Sequence of chain 1.A:
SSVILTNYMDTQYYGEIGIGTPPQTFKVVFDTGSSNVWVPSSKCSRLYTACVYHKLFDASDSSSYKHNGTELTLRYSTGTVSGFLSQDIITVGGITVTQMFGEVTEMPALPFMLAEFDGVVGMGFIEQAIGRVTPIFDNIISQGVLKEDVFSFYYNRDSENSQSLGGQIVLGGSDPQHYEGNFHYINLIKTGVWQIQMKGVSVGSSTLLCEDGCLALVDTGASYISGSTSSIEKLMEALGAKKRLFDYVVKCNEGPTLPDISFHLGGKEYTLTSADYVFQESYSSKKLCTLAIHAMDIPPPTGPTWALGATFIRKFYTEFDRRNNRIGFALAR

A protein and the small-molecule ligand that binds it are described below.
Small molecule (SMILES): CCc1nc(N)nc(N)c1-c1ccc2c(c1)N(CCCOC)C(=O)C(C)(C)O2

Binding-site contacts:
Ligand atom C2 contacts residue ASP31 of chain 1.A at 3.2 Å.
Ligand atom N4 contacts residue ASP31 of chain 1.A at 3.0 Å (salt-bridge).
Ligand atom C16 contacts residue THR11 of chain 1.A at 3.5 Å.
Ligand atom N4 contacts residue ASP219 of chain 1.A at 3.0 Å (salt-bridge).
Ligand atom O1 contacts residue TYR13 of chain 1.A at 3.2 Å (h-bond).
Ligand atom C3 contacts residue GLY221 of chain 1.A at 3.5 Å.
Ligand atom C7 contacts residue THR78 of chain 1.A at 3.6 Å.
Ligand atom C1 contacts residue GLY221 of chain 1.A at 3.6 Å.
Ligand atom C20 contacts residue LEU114 of chain 1.A at 3.7 Å (hydrophobic).
Ligand atom C11 contacts residue GLY221 of chain 1.A at 3.5 Å.
Ligand atom N3 contacts residue THR78 of chain 1.A at 3.4 Å (h-bond).
Ligand atom C6 contacts residue VAL120 of chain 1.A at 3.7 Å (hydrophobic).
Ligand atom C5 contacts residue VAL29 of chain 1.A at 3.6 Å (hydrophobic).
Ligand atom C18 contacts residue THR11 of chain 1.A at 3.4 Å.
Ligand atom O1 contacts residue VAL29 of chain 1.A at 3.7 Å.
Ligand atom C18 contacts residue GLY221 of chain 1.A at 3.3 Å.
Ligand atom N3 contacts residue SER77 of chain 1.A at 3.1 Å (h-bond).
Ligand atom C16 contacts residue SER223 of chain 1.A at 3.2 Å.
Ligand atom C19 contacts residue VAL29 of chain 1.A at 3.8 Å (hydrophobic).
Ligand atom N2 contacts residue GLY221 of chain 1.A at 3.7 Å.
Ligand atom C2 contacts residue ASP219 of chain 1.A at 3.7 Å.
Ligand atom O1 contacts residue GLN12 of chain 1.A at 3.6 Å.
Ligand atom C5 contacts residue GLY221 of chain 1.A at 3.7 Å.
Ligand atom C4 contacts residue GLY221 of chain 1.A at 3.4 Å.
Ligand atom C20 contacts residue ALA115 of chain 1.A at 3.5 Å (hydrophobic).
Ligand atom C19 contacts residue TYR155 of chain 1.A at 3.6 Å (hydrophobic).
Ligand atom C3 contacts residue ASP31 of chain 1.A at 3.5 Å.
Ligand atom C8 contacts residue THR78 of chain 1.A at 3.6 Å.
Ligand atom C17 contacts residue THR11 of chain 1.A at 3.3 Å.
Ligand atom C6 contacts residue ASP31 of chain 1.A at 3.7 Å.
Ligand atom O4 contacts residue GLN12 of chain 1.A at 3.1 Å.
Ligand atom N2 contacts residue ASP31 of chain 1.A at 2.5 Å (salt-bridge).
Ligand atom N1 contacts residue ASP219 of chain 1.A at 3.7 Å.
Ligand atom N4 contacts residue GLY33 of chain 1.A at 3.4 Å (h-bond).
Ligand atom O1 contacts residue THR11 of chain 1.A at 3.7 Å.
Ligand atom C5 contacts residue VAL120 of chain 1.A at 3.8 Å (hydrophobic).
Ligand atom N2 contacts residue TYR76 of chain 1.A at 3.5 Å.
Ligand atom C3 contacts residue TYR76 of chain 1.A at 3.5 Å (hydrophobic).
Ligand atom C19 contacts residue TYR13 of chain 1.A at 3.4 Å (hydrophobic).
Ligand atom C19 contacts residue THR220 of chain 1.A at 3.2 Å.